This small molecule binds to this protein.
Small molecule (SMILES): CC(=O)N[C@@H]1[C@@H](O)[C@H](O)[C@@H](CO)O[C@H]1O

Binding-site contacts:
Ligand atom C7 contacts residue ASN27 of chain 3.A at 3.7 Å.
Ligand atom C4 contacts residue ASN27 of chain 3.A at 4.2 Å.
Ligand atom O7 contacts residue ASN27 of chain 3.A at 4.3 Å.
Ligand atom C5 contacts residue ASN27 of chain 3.A at 3.7 Å.
Ligand atom C3 contacts residue ASN27 of chain 3.A at 3.7 Å.
Ligand atom C1 contacts residue ASN27 of chain 3.A at 1.4 Å.
Ligand atom O5 contacts residue ASN27 of chain 3.A at 2.4 Å (h-bond).
Ligand atom C2 contacts residue ASN27 of chain 3.A at 2.3 Å.
Ligand atom N2 contacts residue ASN27 of chain 3.A at 2.7 Å (h-bond).

Sequence of chain 3.A:
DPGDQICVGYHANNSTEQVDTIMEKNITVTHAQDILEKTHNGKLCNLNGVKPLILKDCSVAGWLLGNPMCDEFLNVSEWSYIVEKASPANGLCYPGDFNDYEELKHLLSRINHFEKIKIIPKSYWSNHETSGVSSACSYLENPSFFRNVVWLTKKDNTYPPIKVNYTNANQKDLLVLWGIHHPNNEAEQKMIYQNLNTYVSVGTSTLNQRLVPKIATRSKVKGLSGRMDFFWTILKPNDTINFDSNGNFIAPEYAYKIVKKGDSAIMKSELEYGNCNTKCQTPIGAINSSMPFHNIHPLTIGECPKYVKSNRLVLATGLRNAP